Binding-site contacts:
Ligand atom O5 contacts residue THR193 of chain 1.C at 4.3 Å.
Ligand atom C7 contacts residue ASN191 of chain 1.C at 3.4 Å.
Ligand atom C5 contacts residue PHE223 of chain 1.C at 4.0 Å (hydrophobic).
Ligand atom C1 contacts residue PHE223 of chain 1.C at 3.6 Å (hydrophobic).
Ligand atom O6 contacts residue ILE192 of chain 1.C at 3.3 Å (h-bond).
Ligand atom O7 contacts residue PHE223 of chain 1.C at 4.1 Å.
Ligand atom N2 contacts residue ASN191 of chain 1.C at 3.9 Å.
Ligand atom C8 contacts residue PHE223 of chain 1.C at 4.4 Å (hydrophobic).
Ligand atom O6 contacts residue THR193 of chain 1.C at 3.4 Å.
Ligand atom C2 contacts residue ASN191 of chain 1.C at 3.4 Å.
Ligand atom C6 contacts residue THR193 of chain 1.C at 3.7 Å.
Ligand atom O5 contacts residue ILE192 of chain 1.C at 4.3 Å.
Ligand atom C1 contacts residue ASN191 of chain 1.C at 3.3 Å.
Ligand atom O5 contacts residue ASN191 of chain 1.C at 3.6 Å (h-bond).
Ligand atom O7 contacts residue ILE187 of chain 1.C at 4.3 Å.
Ligand atom O5 contacts residue PHE223 of chain 1.C at 3.6 Å.
Ligand atom O7 contacts residue ASN191 of chain 1.C at 2.4 Å (h-bond).
Ligand atom O6 contacts residue PHE223 of chain 1.C at 3.8 Å.

Sequence of chain 1.C:
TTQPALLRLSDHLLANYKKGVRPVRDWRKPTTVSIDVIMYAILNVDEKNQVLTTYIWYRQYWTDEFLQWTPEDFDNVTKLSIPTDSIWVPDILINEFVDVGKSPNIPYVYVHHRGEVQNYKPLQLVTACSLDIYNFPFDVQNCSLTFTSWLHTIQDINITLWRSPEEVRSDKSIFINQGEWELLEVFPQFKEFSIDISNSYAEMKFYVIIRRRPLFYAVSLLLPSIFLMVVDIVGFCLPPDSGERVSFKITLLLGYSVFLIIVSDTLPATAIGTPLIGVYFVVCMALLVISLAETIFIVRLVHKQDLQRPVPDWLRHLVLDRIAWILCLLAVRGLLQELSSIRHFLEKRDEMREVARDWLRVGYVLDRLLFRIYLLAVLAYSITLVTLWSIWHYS

This small molecule binds to this protein.
Small molecule (SMILES): CC(=O)N[C@H]1[C@H](O[C@H]2[C@H](O)[C@@H](NC(C)=O)CO[C@@H]2CO)O[C@H](CO)[C@@H](O[C@@H]2O[C@H](CO)[C@@H](O)[C@H](O)[C@@H]2O)[C@@H]1O